Binding-site contacts:
Ligand atom CA contacts residue TYR7 of chain 1.F at 3.5 Å (hydrophobic).
Ligand atom CG contacts residue GLY95 of chain 1.I at 3.3 Å.
Ligand atom O contacts residue LYS146 of chain 1.F at 3.5 Å (salt-bridge).
Ligand atom O contacts residue SER143 of chain 1.F at 3.0 Å (h-bond).
Ligand atom CB contacts residue GLY95 of chain 1.I at 3.3 Å.
Ligand atom C contacts residue LYS146 of chain 1.F at 3.4 Å.
Ligand atom CG1 contacts residue TYR99 of chain 1.I at 3.3 Å (hydrophobic).
Ligand atom CG2 contacts residue TYR99 of chain 1.I at 3.4 Å (hydrophobic).
Ligand atom CB contacts residue GLU63 of chain 1.F at 3.2 Å.
Ligand atom NH1 contacts residue GLY96 of chain 1.I at 3.5 Å (h-bond).
Ligand atom NH2 contacts residue GLU152 of chain 1.F at 2.6 Å (salt-bridge).
Ligand atom N contacts residue TYR159 of chain 1.F at 3.5 Å.
Ligand atom O contacts residue TYR7 of chain 1.F at 3.3 Å.
Ligand atom O contacts residue TYR159 of chain 1.F at 2.7 Å (h-bond).
Ligand atom C contacts residue TYR7 of chain 1.F at 3.2 Å (hydrophobic).
Ligand atom N contacts residue HIS99 of chain 1.F at 3.1 Å (h-bond).
Ligand atom CB contacts residue SER143 of chain 1.F at 3.4 Å.
Ligand atom O contacts residue LYS146 of chain 1.F at 3.4 Å (salt-bridge).
Ligand atom N contacts residue ASN77 of chain 1.F at 2.9 Å (h-bond).
Ligand atom CA contacts residue TYR171 of chain 1.F at 3.4 Å (hydrophobic).
Ligand atom CE contacts residue THR70 of chain 1.F at 3.5 Å.
Ligand atom O contacts residue ILE73 of chain 1.F at 3.4 Å.
Ligand atom CG contacts residue GLU63 of chain 1.F at 3.2 Å.
Ligand atom O contacts residue GLN156 of chain 1.F at 3.1 Å (h-bond).
Ligand atom OG1 contacts residue PHE74 of chain 1.F at 3.3 Å.
Ligand atom O contacts residue ASN98 of chain 1.I at 2.9 Å (h-bond).
Ligand atom N contacts residue GLU63 of chain 1.F at 2.9 Å (salt-bridge).
Ligand atom OXT contacts residue ASN77 of chain 1.F at 3.3 Å (h-bond).
Ligand atom N contacts residue TYR171 of chain 1.F at 2.7 Å (h-bond).
Ligand atom CG contacts residue ASN98 of chain 1.I at 3.4 Å.
Ligand atom CB contacts residue TRP97 of chain 1.F at 3.4 Å (hydrophobic).
Ligand atom OG1 contacts residue PHE116 of chain 1.F at 3.5 Å.
Ligand atom N contacts residue ASN98 of chain 1.I at 3.2 Å (h-bond).
Ligand atom NH1 contacts residue SER97 of chain 1.I at 3.2 Å (h-bond).
Ligand atom OXT contacts residue THR80 of chain 1.F at 3.2 Å.
Ligand atom CD contacts residue GLU152 of chain 1.F at 3.5 Å.
Ligand atom OXT contacts residue LYS146 of chain 1.F at 3.3 Å (salt-bridge).
Ligand atom O contacts residue ASN77 of chain 1.F at 2.9 Å (h-bond).
Ligand atom O contacts residue TYR84 of chain 1.F at 2.7 Å (h-bond).
Ligand atom NE contacts residue GLY96 of chain 1.I at 2.7 Å (h-bond).

Sequence of chain 1.J:
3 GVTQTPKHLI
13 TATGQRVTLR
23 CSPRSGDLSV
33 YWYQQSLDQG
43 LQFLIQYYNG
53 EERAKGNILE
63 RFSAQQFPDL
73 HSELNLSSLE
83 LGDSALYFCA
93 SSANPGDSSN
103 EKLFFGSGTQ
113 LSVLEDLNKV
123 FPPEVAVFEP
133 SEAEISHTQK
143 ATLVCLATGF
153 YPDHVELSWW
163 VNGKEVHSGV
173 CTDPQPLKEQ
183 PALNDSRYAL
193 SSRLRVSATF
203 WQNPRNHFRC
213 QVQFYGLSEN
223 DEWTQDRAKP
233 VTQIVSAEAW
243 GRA

Sequence of chain 1.F:
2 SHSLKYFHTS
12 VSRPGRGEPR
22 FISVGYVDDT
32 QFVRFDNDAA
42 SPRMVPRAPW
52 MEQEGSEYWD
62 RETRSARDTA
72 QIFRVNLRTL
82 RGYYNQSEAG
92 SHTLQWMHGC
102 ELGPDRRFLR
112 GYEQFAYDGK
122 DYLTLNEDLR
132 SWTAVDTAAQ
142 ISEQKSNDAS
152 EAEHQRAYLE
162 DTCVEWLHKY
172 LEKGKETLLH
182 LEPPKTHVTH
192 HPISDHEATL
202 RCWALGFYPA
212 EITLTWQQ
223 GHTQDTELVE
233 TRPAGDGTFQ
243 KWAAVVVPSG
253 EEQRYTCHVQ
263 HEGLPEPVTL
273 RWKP

Sequence of chain 1.I:
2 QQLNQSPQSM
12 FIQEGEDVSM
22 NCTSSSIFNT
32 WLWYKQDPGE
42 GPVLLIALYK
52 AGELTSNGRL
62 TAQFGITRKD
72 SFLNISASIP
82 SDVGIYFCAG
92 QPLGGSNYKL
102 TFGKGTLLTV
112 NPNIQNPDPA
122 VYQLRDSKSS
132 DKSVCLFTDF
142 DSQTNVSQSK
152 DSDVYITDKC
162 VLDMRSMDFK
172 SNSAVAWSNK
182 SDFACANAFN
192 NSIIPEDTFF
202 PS

A protein and the small-molecule ligand that binds it are described below.
Small molecule (SMILES): CSCC[C@H](NC(=O)[C@@H](N)C(C)C)C(=O)N[C@@H](C)C(=O)N1CCC[C@H]1C(=O)N[C@@H](CCCN=C(N)N)C(=O)N[C@H](C(=O)N[C@@H](CC(C)C)C(=O)N[C@H](C(=O)N[C@@H](CC(C)C)C(=O)O)C(C)C)[C@@H](C)O